The small molecule below binds the protein below.
Small molecule (SMILES): Nc1ncnc2c1ncn2[C@@H]1O[C@H](CO[P](=O)(O)O[P](=O)(O)NP(=O)(O)O)[C@@H](O)[C@H]1O

Sequence of chain 1.A:
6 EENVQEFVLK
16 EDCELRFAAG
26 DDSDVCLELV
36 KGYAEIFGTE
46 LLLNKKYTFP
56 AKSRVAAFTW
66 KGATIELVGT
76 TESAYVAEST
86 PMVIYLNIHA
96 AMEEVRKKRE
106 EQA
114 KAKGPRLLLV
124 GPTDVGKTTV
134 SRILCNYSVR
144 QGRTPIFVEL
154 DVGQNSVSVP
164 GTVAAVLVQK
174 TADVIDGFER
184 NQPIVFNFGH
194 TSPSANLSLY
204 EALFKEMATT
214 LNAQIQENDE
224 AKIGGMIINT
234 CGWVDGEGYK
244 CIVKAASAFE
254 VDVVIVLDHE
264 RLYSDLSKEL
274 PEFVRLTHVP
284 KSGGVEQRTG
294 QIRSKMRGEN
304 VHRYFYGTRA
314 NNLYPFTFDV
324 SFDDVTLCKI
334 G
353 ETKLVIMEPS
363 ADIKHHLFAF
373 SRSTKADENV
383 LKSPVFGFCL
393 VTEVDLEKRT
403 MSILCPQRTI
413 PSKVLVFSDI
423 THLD

Binding-site contacts:
Ligand atom N3 contacts residue GLY287 of chain 1.A at 3.2 Å (h-bond).
Ligand atom O1G contacts residue ARG291 of chain 1.A at 3.1 Å (salt-bridge).
Ligand atom O1A contacts residue THR131 of chain 1.A at 3.4 Å (h-bond).
Ligand atom C4 contacts residue GLY287 of chain 1.A at 3.4 Å.
Ligand atom N3 contacts residue ARG59 of chain 1.A at 3.5 Å.
Ligand atom O2B contacts residue LYS130 of chain 1.A at 3.4 Å (salt-bridge).
Ligand atom O1G contacts residue GLN157 of chain 1.A at 3.5 Å.
Ligand atom C2 contacts residue GLY287 of chain 1.A at 3.3 Å.
Ligand atom O1G contacts residue ARG296 of chain 1.A at 3.0 Å (salt-bridge).
Ligand atom O3G contacts residue G1 of chain 1.B at 3.6 Å (h-bond).
Ligand atom O1B contacts residue GLY129 of chain 1.A at 2.9 Å (h-bond).
Ligand atom O1A contacts residue THR132 of chain 1.A at 2.8 Å (h-bond).
Ligand atom O2' contacts residue PHE42 of chain 1.A at 3.6 Å.
Ligand atom N1 contacts residue GLY287 of chain 1.A at 3.6 Å.
Ligand atom O2B contacts residue THR131 of chain 1.A at 2.8 Å (h-bond).
Ligand atom O2G contacts residue THR126 of chain 1.A at 3.0 Å.
Ligand atom O2' contacts residue ARG59 of chain 1.A at 3.0 Å (salt-bridge).
Ligand atom O3G contacts residue MG1 of chain 1.D at 2.1 Å.
Ligand atom O2A contacts residue ARG291 of chain 1.A at 3.6 Å (salt-bridge).
Ligand atom PB contacts residue MG1 of chain 1.D at 3.2 Å.
Ligand atom O4' contacts residue GLU289 of chain 1.A at 3.4 Å (salt-bridge).
Ligand atom C8 contacts residue THR132 of chain 1.A at 3.3 Å.
Ligand atom O2G contacts residue ARG296 of chain 1.A at 3.1 Å (salt-bridge).
Ligand atom N3B contacts residue ASP127 of chain 1.A at 2.8 Å (salt-bridge).
Ligand atom N6 contacts residue GLU19 of chain 1.A at 3.0 Å (salt-bridge).
Ligand atom PG contacts residue MG1 of chain 1.D at 3.2 Å.
Ligand atom O1B contacts residue LYS130 of chain 1.A at 2.9 Å (salt-bridge).
Ligand atom N1 contacts residue ALA61 of chain 1.A at 3.3 Å.
Ligand atom O3A contacts residue GLY129 of chain 1.A at 3.4 Å.
Ligand atom N3B contacts residue MG1 of chain 1.D at 3.5 Å.
Ligand atom O2B contacts residue MG1 of chain 1.D at 2.0 Å.
Ligand atom PB contacts residue LYS130 of chain 1.A at 3.5 Å.
Ligand atom O1A contacts residue GLY129 of chain 1.A at 3.2 Å.
Ligand atom N6 contacts residue SER285 of chain 1.A at 3.1 Å (h-bond).
Ligand atom N3B contacts residue ARG291 of chain 1.A at 3.5 Å (salt-bridge).
Ligand atom O1B contacts residue ASP127 of chain 1.A at 3.4 Å (salt-bridge).
Ligand atom O3' contacts residue ARG59 of chain 1.A at 3.7 Å.
Ligand atom O1B contacts residue VAL128 of chain 1.A at 3.1 Å (h-bond).
Ligand atom N1 contacts residue ARG21 of chain 1.A at 3.6 Å.
Ligand atom O2G contacts residue ASP127 of chain 1.A at 3.0 Å (salt-bridge).